The protein below binds the small molecule below.
Small molecule (SMILES): CC(=O)N[C@@H]1[C@@H](O)[C@H](O)[C@@H](CO)O[C@H]1O

Binding-site contacts:
Ligand atom O3 contacts residue SER252 of chain 1.K at 4.1 Å.
Ligand atom C8 contacts residue GLY253 of chain 1.K at 4.5 Å.
Ligand atom C7 contacts residue GLY253 of chain 1.K at 4.3 Å.
Ligand atom O7 contacts residue SER252 of chain 1.K at 3.5 Å (h-bond).
Ligand atom C5 contacts residue ASN250 of chain 1.K at 3.6 Å.
Ligand atom C2 contacts residue GLY251 of chain 1.K at 3.6 Å.
Ligand atom O7 contacts residue GLY253 of chain 1.K at 3.4 Å.
Ligand atom C7 contacts residue PRO254 of chain 1.K at 4.4 Å (hydrophobic).
Ligand atom N2 contacts residue GLY251 of chain 1.K at 3.9 Å.
Ligand atom O7 contacts residue GLY251 of chain 1.K at 3.7 Å.
Ligand atom C8 contacts residue PHE249 of chain 1.K at 3.8 Å (hydrophobic).
Ligand atom C1 contacts residue GLY251 of chain 1.K at 4.3 Å.
Ligand atom C2 contacts residue ASN250 of chain 1.K at 2.4 Å.
Ligand atom C7 contacts residue GLY251 of chain 1.K at 3.9 Å.
Ligand atom C7 contacts residue ASN250 of chain 1.K at 4.0 Å.
Ligand atom C4 contacts residue ASN250 of chain 1.K at 4.1 Å.
Ligand atom N2 contacts residue ASN250 of chain 1.K at 2.8 Å (h-bond).
Ligand atom C3 contacts residue ASN250 of chain 1.K at 3.7 Å.
Ligand atom C6 contacts residue ASN250 of chain 1.K at 4.5 Å.
Ligand atom C7 contacts residue PHE249 of chain 1.K at 4.3 Å (hydrophobic).
Ligand atom C8 contacts residue PRO254 of chain 1.K at 3.6 Å (hydrophobic).
Ligand atom O5 contacts residue ASN250 of chain 1.K at 2.4 Å (h-bond).
Ligand atom O7 contacts residue PRO254 of chain 1.K at 3.8 Å.
Ligand atom C1 contacts residue ASN250 of chain 1.K at 1.4 Å.

Sequence of chain 1.K:
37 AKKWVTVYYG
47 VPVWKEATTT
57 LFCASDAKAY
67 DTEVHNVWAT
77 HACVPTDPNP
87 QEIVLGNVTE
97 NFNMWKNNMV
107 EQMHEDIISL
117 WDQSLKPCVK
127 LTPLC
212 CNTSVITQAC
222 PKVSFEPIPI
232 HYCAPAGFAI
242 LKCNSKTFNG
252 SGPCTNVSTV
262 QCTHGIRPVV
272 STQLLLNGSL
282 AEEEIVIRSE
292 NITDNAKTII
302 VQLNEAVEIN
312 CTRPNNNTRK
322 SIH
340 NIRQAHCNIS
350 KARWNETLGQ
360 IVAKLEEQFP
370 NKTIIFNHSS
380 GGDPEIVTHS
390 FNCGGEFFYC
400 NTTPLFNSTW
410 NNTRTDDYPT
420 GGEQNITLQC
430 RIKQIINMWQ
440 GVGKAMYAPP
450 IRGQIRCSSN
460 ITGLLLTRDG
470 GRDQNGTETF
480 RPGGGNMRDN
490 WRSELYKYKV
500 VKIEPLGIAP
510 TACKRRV